Binding-site contacts:
Ligand atom CL09 contacts residue HIS12 of chain 1.B at 3.2 Å.
Ligand atom F03 contacts residue GLU113 of chain 1.C at 3.2 Å.
Ligand atom C22 contacts residue TYR56 of chain 1.C at 3.0 Å (hydrophobic).
Ligand atom O11 contacts residue HIS12 of chain 1.B at 2.5 Å (h-bond).
Ligand atom CL35 contacts residue MET49 of chain 1.C at 3.2 Å.
Ligand atom N15 contacts residue PHE87 of chain 1.C at 3.4 Å.
Ligand atom C19 contacts residue MET49 of chain 1.C at 3.1 Å (hydrophobic).
Ligand atom CL09 contacts residue ASP15 of chain 1.B at 3.2 Å.
Ligand atom N25 contacts residue TYR56 of chain 1.C at 3.3 Å (h-bond).
Ligand atom C10 contacts residue HIS12 of chain 1.B at 3.5 Å.
Ligand atom N21 contacts residue MET49 of chain 1.C at 2.8 Å (h-bond).
Ligand atom C23 contacts residue TYR56 of chain 1.C at 3.1 Å (hydrophobic).
Ligand atom O14 contacts residue VAL115 of chain 1.C at 3.1 Å (h-bond).
Ligand atom C26 contacts residue TYR56 of chain 1.C at 3.0 Å (hydrophobic).
Ligand atom C05 contacts residue CYS51 of chain 1.C at 3.4 Å (hydrophobic).
Ligand atom C28 contacts residue TYR56 of chain 1.C at 3.3 Å (hydrophobic).
Ligand atom N15 contacts residue VAL115 of chain 1.C at 3.2 Å.
Ligand atom C24 contacts residue TYR56 of chain 1.C at 3.4 Å (hydrophobic).
Ligand atom C07 contacts residue ALA50 of chain 1.C at 3.2 Å (hydrophobic).
Ligand atom C30 contacts residue TYR56 of chain 1.C at 3.2 Å (hydrophobic).
Ligand atom N21 contacts residue TYR56 of chain 1.C at 3.0 Å.
Ligand atom C19 contacts residue SER52 of chain 1.C at 3.2 Å.
Ligand atom C01 contacts residue GLN111 of chain 1.C at 3.5 Å.
Ligand atom C17 contacts residue CYS51 of chain 1.C at 3.2 Å (hydrophobic).
Ligand atom N38 contacts residue GLY53 of chain 1.C at 3.3 Å.
Ligand atom C17 contacts residue ALA50 of chain 1.C at 3.3 Å (hydrophobic).
Ligand atom C06 contacts residue CYS51 of chain 1.C at 3.3 Å (hydrophobic).
Ligand atom C17 contacts residue SER52 of chain 1.C at 3.3 Å.
Ligand atom C37 contacts residue GLY53 of chain 1.C at 3.5 Å.
Ligand atom CL35 contacts residue LEU23 of chain 1.B at 3.5 Å.
Ligand atom C20 contacts residue MET49 of chain 1.C at 3.4 Å (hydrophobic).
Ligand atom F03 contacts residue HIS114 of chain 1.C at 3.4 Å.
Ligand atom C13 contacts residue HIS114 of chain 1.C at 3.5 Å.
Ligand atom O14 contacts residue MET112 of chain 1.C at 3.2 Å.
Ligand atom C34 contacts residue TYR56 of chain 1.C at 3.4 Å (hydrophobic).
Ligand atom O29 contacts residue TYR56 of chain 1.C at 2.9 Å (h-bond).
Ligand atom N15 contacts residue HIS114 of chain 1.C at 3.5 Å.
Ligand atom C26 contacts residue ARG26 of chain 1.B at 3.2 Å.
Ligand atom O14 contacts residue HIS114 of chain 1.C at 3.1 Å (h-bond).
Ligand atom C16 contacts residue CYS51 of chain 1.C at 3.3 Å (hydrophobic).

Sequence of chain 1.C:
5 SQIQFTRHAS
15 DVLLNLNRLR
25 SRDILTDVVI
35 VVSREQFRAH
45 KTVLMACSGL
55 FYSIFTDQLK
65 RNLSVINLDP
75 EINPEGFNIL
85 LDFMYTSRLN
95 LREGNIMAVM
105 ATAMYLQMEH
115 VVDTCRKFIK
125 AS

This small molecule binds to this protein.
Small molecule (SMILES): C[C@H]1COCCN1c1cc(NC(=O)Cn2cc(-c3cc(Cl)c(O)c(C(N)=O)c3)c3c(F)ccnc32)c(Cl)cn1

Sequence of chain 1.B:
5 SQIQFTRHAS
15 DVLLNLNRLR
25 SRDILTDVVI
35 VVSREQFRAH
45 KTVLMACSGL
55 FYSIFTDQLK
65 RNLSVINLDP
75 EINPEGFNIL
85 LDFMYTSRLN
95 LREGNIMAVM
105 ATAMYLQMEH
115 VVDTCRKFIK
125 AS